Sequence of chain 1.B:
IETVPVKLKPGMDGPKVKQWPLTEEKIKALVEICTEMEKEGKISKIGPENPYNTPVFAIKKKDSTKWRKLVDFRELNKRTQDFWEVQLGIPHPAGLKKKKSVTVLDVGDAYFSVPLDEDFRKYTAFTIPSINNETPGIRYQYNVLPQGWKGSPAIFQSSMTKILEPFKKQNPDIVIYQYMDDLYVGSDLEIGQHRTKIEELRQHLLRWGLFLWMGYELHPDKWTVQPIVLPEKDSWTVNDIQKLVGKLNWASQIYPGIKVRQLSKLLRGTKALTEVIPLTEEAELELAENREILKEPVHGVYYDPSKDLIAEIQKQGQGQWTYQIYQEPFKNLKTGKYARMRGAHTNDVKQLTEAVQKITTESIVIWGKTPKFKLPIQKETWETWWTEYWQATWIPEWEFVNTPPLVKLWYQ

Binding-site contacts:
Ligand atom C01 contacts residue PHE229 of chain 1.A at 3.5 Å (hydrophobic).
Ligand atom N09 contacts residue LEU102 of chain 1.A at 3.7 Å.
Ligand atom N22 contacts residue TRP231 of chain 1.A at 3.4 Å.
Ligand atom C16 contacts residue PRO97 of chain 1.A at 3.8 Å (hydrophobic).
Ligand atom C15 contacts residue TYR183 of chain 1.A at 3.5 Å (hydrophobic).
Ligand atom C20 contacts residue TRP231 of chain 1.A at 3.6 Å (hydrophobic).
Ligand atom C08 contacts residue LYS103 of chain 1.A at 3.5 Å.
Ligand atom C20 contacts residue TYR190 of chain 1.A at 3.7 Å (hydrophobic).
Ligand atom O02 contacts residue PHE229 of chain 1.A at 3.4 Å.
Ligand atom C01 contacts residue LEU236 of chain 1.A at 3.7 Å (hydrophobic).
Ligand atom N31 contacts residue GLU138 of chain 1.B at 3.7 Å.
Ligand atom C28 contacts residue LEU102 of chain 1.A at 3.8 Å (hydrophobic).
Ligand atom C23 contacts residue TYR190 of chain 1.A at 3.5 Å (hydrophobic).
Ligand atom C10 contacts residue LEU102 of chain 1.A at 3.8 Å (hydrophobic).
Ligand atom N31 contacts residue VAL181 of chain 1.A at 3.5 Å.
Ligand atom C06 contacts residue TYR320 of chain 1.A at 3.8 Å (hydrophobic).
Ligand atom N09 contacts residue LYS105 of chain 1.A at 3.4 Å.
Ligand atom C30 contacts residue LYS103 of chain 1.A at 3.3 Å.
Ligand atom C19 contacts residue LEU236 of chain 1.A at 3.6 Å (hydrophobic).
Ligand atom C07 contacts residue LYS105 of chain 1.A at 3.5 Å.
Ligand atom C28 contacts residue LYS105 of chain 1.A at 3.8 Å.
Ligand atom C21 contacts residue TYR190 of chain 1.A at 3.3 Å (hydrophobic).
Ligand atom C25 contacts residue TYR190 of chain 1.A at 3.8 Å (hydrophobic).
Ligand atom N22 contacts residue PHE229 of chain 1.A at 3.6 Å.
Ligand atom C24 contacts residue TYR183 of chain 1.A at 3.7 Å (hydrophobic).
Ligand atom N09 contacts residue LYS103 of chain 1.A at 2.9 Å (salt-bridge).
Ligand atom O02 contacts residue LEU236 of chain 1.A at 3.6 Å.
Ligand atom C25 contacts residue VAL181 of chain 1.A at 3.7 Å (hydrophobic).
Ligand atom C17 contacts residue TYR183 of chain 1.A at 3.5 Å (hydrophobic).
Ligand atom C21 contacts residue TRP231 of chain 1.A at 3.3 Å (hydrophobic).
Ligand atom C01 contacts residue HIS237 of chain 1.A at 3.5 Å.
Ligand atom C07 contacts residue LYS103 of chain 1.A at 3.3 Å.
Ligand atom C14 contacts residue TYR183 of chain 1.A at 3.4 Å (hydrophobic).
Ligand atom C27 contacts residue VAL181 of chain 1.A at 3.6 Å (hydrophobic).
Ligand atom C08 contacts residue LYS105 of chain 1.A at 3.6 Å.
Ligand atom N29 contacts residue LYS105 of chain 1.A at 3.4 Å.
Ligand atom N13 contacts residue TYR183 of chain 1.A at 3.4 Å.
Ligand atom N22 contacts residue TYR190 of chain 1.A at 3.3 Å (h-bond).
Ligand atom N29 contacts residue LYS103 of chain 1.A at 2.9 Å (salt-bridge).
Ligand atom N26 contacts residue VAL181 of chain 1.A at 3.8 Å.

A small-molecule ligand and the protein it binds are described below.
Small molecule (SMILES): COc1ccc(Nc2nc(Nc3c(C)cc(/C=C/C#N)cc3C)nc3nc[nH]c23)cc1

Sequence of chain 1.A:
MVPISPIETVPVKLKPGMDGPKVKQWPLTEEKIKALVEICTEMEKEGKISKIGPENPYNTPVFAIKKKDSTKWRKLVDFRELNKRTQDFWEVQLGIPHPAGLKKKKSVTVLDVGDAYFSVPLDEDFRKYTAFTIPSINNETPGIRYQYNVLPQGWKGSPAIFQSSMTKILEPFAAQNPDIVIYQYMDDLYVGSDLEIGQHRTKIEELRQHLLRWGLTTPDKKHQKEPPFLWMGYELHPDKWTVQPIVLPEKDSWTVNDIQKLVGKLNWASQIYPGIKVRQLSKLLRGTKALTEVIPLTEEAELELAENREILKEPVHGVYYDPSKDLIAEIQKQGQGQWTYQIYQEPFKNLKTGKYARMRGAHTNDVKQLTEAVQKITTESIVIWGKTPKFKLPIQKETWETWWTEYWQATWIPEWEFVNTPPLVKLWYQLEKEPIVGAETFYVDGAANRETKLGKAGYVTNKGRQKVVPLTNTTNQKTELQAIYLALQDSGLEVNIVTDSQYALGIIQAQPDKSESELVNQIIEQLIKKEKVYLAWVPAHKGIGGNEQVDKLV